Sequence of chain 3.A:
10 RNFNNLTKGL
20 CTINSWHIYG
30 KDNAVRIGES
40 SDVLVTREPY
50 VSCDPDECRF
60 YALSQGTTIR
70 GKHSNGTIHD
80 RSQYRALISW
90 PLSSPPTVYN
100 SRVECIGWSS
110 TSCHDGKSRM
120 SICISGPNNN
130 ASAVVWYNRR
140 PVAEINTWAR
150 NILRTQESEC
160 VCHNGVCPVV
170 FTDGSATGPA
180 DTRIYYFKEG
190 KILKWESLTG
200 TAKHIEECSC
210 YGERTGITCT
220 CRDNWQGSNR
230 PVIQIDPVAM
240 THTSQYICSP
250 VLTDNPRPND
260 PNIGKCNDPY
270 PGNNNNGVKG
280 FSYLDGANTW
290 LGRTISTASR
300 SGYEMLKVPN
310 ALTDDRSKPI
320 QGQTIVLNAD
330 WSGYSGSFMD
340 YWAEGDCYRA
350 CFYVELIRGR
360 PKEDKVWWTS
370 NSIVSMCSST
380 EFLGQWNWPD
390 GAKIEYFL

A small-molecule ligand and the protein it binds are described below.
Small molecule (SMILES): CC(=O)N[C@H]1[C@H]([C@H](O)[C@H](O)CO)O[C@@](O)(C(=O)O)C[C@@H]1O

Binding-site contacts:
Ligand atom C1 contacts residue ARG221 of chain 3.A at 4.0 Å.
Ligand atom O4 contacts residue GLU47 of chain 3.A at 3.2 Å (salt-bridge).
Ligand atom O6 contacts residue GLU206 of chain 3.A at 3.8 Å.
Ligand atom C8 contacts residue ARG221 of chain 3.A at 3.6 Å.
Ligand atom C2 contacts residue ASP79 of chain 3.A at 3.9 Å.
Ligand atom C1 contacts residue TYR333 of chain 3.A at 3.1 Å (hydrophobic).
Ligand atom C3 contacts residue ASP79 of chain 3.A at 3.9 Å.
Ligand atom O8 contacts residue ARG221 of chain 3.A at 3.5 Å.
Ligand atom C6 contacts residue TYR333 of chain 3.A at 3.6 Å (hydrophobic).
Ligand atom C11 contacts residue TRP107 of chain 3.A at 3.7 Å (hydrophobic).
Ligand atom O8 contacts residue GLU205 of chain 3.A at 3.5 Å (salt-bridge).
Ligand atom C9 contacts residue GLU205 of chain 3.A at 3.3 Å.
Ligand atom O1B contacts residue ARG299 of chain 3.A at 2.8 Å (salt-bridge).
Ligand atom O8 contacts residue GLU206 of chain 3.A at 3.6 Å.
Ligand atom O1B contacts residue ARG221 of chain 3.A at 3.2 Å (salt-bridge).
Ligand atom O1A contacts residue TYR333 of chain 3.A at 3.5 Å (h-bond).
Ligand atom O2 contacts residue ASP79 of chain 3.A at 2.9 Å (salt-bridge).
Ligand atom O1A contacts residue ARG46 of chain 3.A at 2.9 Å (salt-bridge).
Ligand atom O6 contacts residue ARG221 of chain 3.A at 3.5 Å (salt-bridge).
Ligand atom C3 contacts residue ARG46 of chain 3.A at 3.8 Å.
Ligand atom C5 contacts residue ASP79 of chain 3.A at 3.9 Å.
Ligand atom O6 contacts residue TYR333 of chain 3.A at 2.9 Å (h-bond).
Ligand atom O9 contacts residue ARG153 of chain 3.A at 3.4 Å (salt-bridge).
Ligand atom O10 contacts residue ARG80 of chain 3.A at 2.8 Å (salt-bridge).
Ligand atom C9 contacts residue ALA175 of chain 3.A at 3.7 Å (hydrophobic).
Ligand atom C11 contacts residue ARG153 of chain 3.A at 3.9 Å.
Ligand atom O9 contacts residue GLU205 of chain 3.A at 2.5 Å (salt-bridge).
Ligand atom C11 contacts residue ILE151 of chain 3.A at 3.8 Å (hydrophobic).
Ligand atom C4 contacts residue GLU47 of chain 3.A at 3.8 Å.
Ligand atom C3 contacts residue GLU47 of chain 3.A at 3.5 Å.
Ligand atom C4 contacts residue TYR333 of chain 3.A at 3.6 Å (hydrophobic).
Ligand atom O4 contacts residue ASP79 of chain 3.A at 3.5 Å.
Ligand atom C6 contacts residue GLU206 of chain 3.A at 3.5 Å.
Ligand atom C3 contacts residue TYR333 of chain 3.A at 3.2 Å (hydrophobic).
Ligand atom O1B contacts residue TYR333 of chain 3.A at 3.4 Å (h-bond).
Ligand atom O10 contacts residue ASP79 of chain 3.A at 3.9 Å.
Ligand atom C1 contacts residue ARG299 of chain 3.A at 3.6 Å.
Ligand atom C2 contacts residue TYR333 of chain 3.A at 3.2 Å (hydrophobic).
Ligand atom O9 contacts residue ALA175 of chain 3.A at 3.4 Å.
Ligand atom O1A contacts residue ARG299 of chain 3.A at 3.0 Å (salt-bridge).